Binding-site contacts:
Ligand atom O16 contacts residue TRP164 of chain 1.B at 3.4 Å.
Ligand atom C11 contacts residue ASP81 of chain 1.B at 3.3 Å.
Ligand atom C17 contacts residue GLY279 of chain 1.B at 3.9 Å.
Ligand atom N9 contacts residue ASP81 of chain 1.B at 2.7 Å (salt-bridge).
Ligand atom CL1 contacts residue THR280 of chain 1.B at 3.7 Å.
Ligand atom N14 contacts residue LEU79 of chain 1.B at 3.9 Å.
Ligand atom C12 contacts residue LEU79 of chain 1.B at 3.6 Å (hydrophobic).
Ligand atom C21 contacts residue GLY279 of chain 1.B at 3.9 Å.
Ligand atom C18 contacts residue ILE159 of chain 1.B at 3.5 Å (hydrophobic).
Ligand atom N14 contacts residue GLY279 of chain 1.B at 3.0 Å (h-bond).
Ligand atom C19 contacts residue GLY62 of chain 1.B at 3.9 Å.
Ligand atom N8 contacts residue GLY83 of chain 1.B at 3.5 Å.
Ligand atom C24 contacts residue GLY279 of chain 1.B at 3.8 Å.
Ligand atom C13 contacts residue GLY279 of chain 1.B at 3.8 Å.
Ligand atom C7 contacts residue ASP81 of chain 1.B at 3.5 Å.
Ligand atom O16 contacts residue ILE159 of chain 1.B at 3.2 Å.
Ligand atom C19 contacts residue GLY60 of chain 1.B at 3.3 Å.
Ligand atom C21 contacts residue GLY62 of chain 1.B at 3.7 Å.
Ligand atom N8 contacts residue ASP81 of chain 1.B at 2.8 Å (salt-bridge).
Ligand atom N8 contacts residue ASP277 of chain 1.B at 2.9 Å (salt-bridge).
Ligand atom C12 contacts residue ASP81 of chain 1.B at 3.6 Å.
Ligand atom CL1 contacts residue GLY62 of chain 1.B at 3.7 Å.
Ligand atom C19 contacts residue GLN61 of chain 1.B at 3.5 Å.
Ligand atom CL1 contacts residue GLY279 of chain 1.B at 3.8 Å.
Ligand atom CL1 contacts residue SER59 of chain 1.B at 3.7 Å.
Ligand atom C20 contacts residue GLN61 of chain 1.B at 3.4 Å.
Ligand atom C20 contacts residue THR281 of chain 1.B at 3.2 Å.
Ligand atom C15 contacts residue GLY279 of chain 1.B at 3.9 Å.
Ligand atom C10 contacts residue ASP81 of chain 1.B at 3.6 Å.
Ligand atom CL1 contacts residue SER278 of chain 1.B at 3.4 Å.
Ligand atom C20 contacts residue GLY62 of chain 1.B at 3.3 Å.
Ligand atom C7 contacts residue ASP277 of chain 1.B at 3.9 Å.
Ligand atom C21 contacts residue THR281 of chain 1.B at 3.8 Å.
Ligand atom C23 contacts residue GLY279 of chain 1.B at 3.1 Å.
Ligand atom CL1 contacts residue THR281 of chain 1.B at 3.8 Å.
Ligand atom N8 contacts residue GLY279 of chain 1.B at 3.9 Å.
Ligand atom C11 contacts residue ILE167 of chain 1.B at 3.8 Å (hydrophobic).
Ligand atom S6 contacts residue ASP277 of chain 1.B at 3.9 Å.
Ligand atom C20 contacts residue SER59 of chain 1.B at 3.5 Å.
Ligand atom C20 contacts residue GLY60 of chain 1.B at 3.6 Å.

Sequence of chain 1.B:
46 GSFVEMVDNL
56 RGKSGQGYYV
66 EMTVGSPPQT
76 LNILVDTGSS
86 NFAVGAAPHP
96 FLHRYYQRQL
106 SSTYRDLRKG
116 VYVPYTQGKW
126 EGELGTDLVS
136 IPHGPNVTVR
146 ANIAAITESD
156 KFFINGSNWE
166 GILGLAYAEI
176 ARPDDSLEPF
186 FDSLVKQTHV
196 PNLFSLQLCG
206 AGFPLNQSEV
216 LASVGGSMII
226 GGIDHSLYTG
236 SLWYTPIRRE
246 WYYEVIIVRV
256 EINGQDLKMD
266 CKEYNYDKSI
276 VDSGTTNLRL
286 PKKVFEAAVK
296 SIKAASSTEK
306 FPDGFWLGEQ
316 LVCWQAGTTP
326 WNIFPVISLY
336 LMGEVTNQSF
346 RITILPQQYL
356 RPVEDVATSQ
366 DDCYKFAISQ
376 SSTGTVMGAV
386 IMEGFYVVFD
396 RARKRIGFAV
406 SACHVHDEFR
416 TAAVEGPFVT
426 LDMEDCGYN

The protein below binds the small molecule below.
Small molecule (SMILES): NC1=N[C@]23CC[C@H](NC(=O)c4cccc(Cl)c4)C[C@]2(COC3)CS1